A protein and the small-molecule ligand that binds it are described below.
Small molecule (SMILES): C#CCCCCn1cnc2c(N)ncnc21

Sequence of chain 2.A:
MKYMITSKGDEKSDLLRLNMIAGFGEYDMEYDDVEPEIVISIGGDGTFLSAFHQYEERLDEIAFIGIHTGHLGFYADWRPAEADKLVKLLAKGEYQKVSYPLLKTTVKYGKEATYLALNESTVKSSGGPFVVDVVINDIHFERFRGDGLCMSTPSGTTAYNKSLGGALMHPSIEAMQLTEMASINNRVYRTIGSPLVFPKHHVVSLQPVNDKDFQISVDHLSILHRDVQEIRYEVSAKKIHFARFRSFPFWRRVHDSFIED

Sequence of chain 3.A:
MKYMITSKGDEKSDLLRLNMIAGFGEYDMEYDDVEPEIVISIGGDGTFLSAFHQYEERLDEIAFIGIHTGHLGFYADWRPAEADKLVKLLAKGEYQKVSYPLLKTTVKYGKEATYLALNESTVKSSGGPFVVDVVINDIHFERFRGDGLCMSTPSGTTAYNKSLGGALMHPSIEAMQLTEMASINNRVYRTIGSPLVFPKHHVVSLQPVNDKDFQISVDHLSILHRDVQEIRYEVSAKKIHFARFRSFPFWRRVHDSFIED

Binding-site contacts:
Ligand atom N1 contacts residue THR161 of chain 3.A at 2.5 Å (h-bond).
Ligand atom C2 contacts residue THR161 of chain 3.A at 3.2 Å.
Ligand atom N3 contacts residue PHE74 of chain 3.A at 4.0 Å.
Ligand atom C5 contacts residue ASP45 of chain 3.A at 3.7 Å.
Ligand atom N3 contacts residue THR161 of chain 3.A at 3.9 Å.
Ligand atom N1 contacts residue SER158 of chain 3.A at 4.3 Å.
Ligand atom N7 contacts residue ALA162 of chain 3.A at 4.1 Å.
Ligand atom N1 contacts residue ALA162 of chain 3.A at 3.8 Å.
Ligand atom N6 contacts residue TYR75 of chain 3.A at 3.5 Å (h-bond).
Ligand atom N1 contacts residue PHE74 of chain 3.A at 3.5 Å.
Ligand atom C6 contacts residue ASN122 of chain 3.A at 3.9 Å.
Ligand atom C5 contacts residue ALA162 of chain 3.A at 3.6 Å (hydrophobic).
Ligand atom C2 contacts residue ALA162 of chain 3.A at 4.0 Å (hydrophobic).
Ligand atom N6 contacts residue ASN122 of chain 3.A at 2.8 Å (h-bond).
Ligand atom N7 contacts residue ASN122 of chain 3.A at 2.9 Å (h-bond).
Ligand atom C9F contacts residue ILE187 of chain 2.A at 3.5 Å (hydrophobic).
Ligand atom C6 contacts residue ASP45 of chain 3.A at 4.3 Å.
Ligand atom C2 contacts residue PHE74 of chain 3.A at 3.3 Å (hydrophobic).
Ligand atom C6 contacts residue THR161 of chain 3.A at 3.5 Å.
Ligand atom C6 contacts residue TYR75 of chain 3.A at 4.4 Å (hydrophobic).
Ligand atom N6 contacts residue ALA162 of chain 3.A at 3.8 Å.
Ligand atom N6 contacts residue THR161 of chain 3.A at 3.7 Å.
Ligand atom C6 contacts residue SER158 of chain 3.A at 4.3 Å.
Ligand atom C5 contacts residue ASN122 of chain 3.A at 3.8 Å.
Ligand atom N9 contacts residue ASP45 of chain 3.A at 3.7 Å.
Ligand atom C8 contacts residue ASP45 of chain 3.A at 3.5 Å.
Ligand atom N7 contacts residue TYR75 of chain 3.A at 4.3 Å.
Ligand atom C4 contacts residue ASP45 of chain 3.A at 3.6 Å.
Ligand atom N6 contacts residue SER158 of chain 3.A at 3.3 Å (h-bond).
Ligand atom N3 contacts residue ALA162 of chain 3.A at 4.4 Å.
Ligand atom C6 contacts residue PHE74 of chain 3.A at 4.3 Å (hydrophobic).
Ligand atom C8 contacts residue ASN122 of chain 3.A at 3.8 Å.
Ligand atom N6 contacts residue GLY159 of chain 3.A at 4.2 Å.
Ligand atom N3 contacts residue ASP45 of chain 3.A at 4.1 Å.
Ligand atom C4 contacts residue ALA162 of chain 3.A at 4.1 Å (hydrophobic).
Ligand atom N7 contacts residue ASP45 of chain 3.A at 3.8 Å.
Ligand atom C6 contacts residue ALA162 of chain 3.A at 3.5 Å (hydrophobic).
Ligand atom C9E contacts residue ILE187 of chain 2.A at 3.8 Å (hydrophobic).
Ligand atom C9A contacts residue ASP45 of chain 3.A at 4.2 Å.